The protein below binds the small molecule below.
Small molecule (SMILES): COc1ccc2c(n1)CCN(C(=O)C1CC(CC(=O)O)C1)[C@H]2C(=O)Nc1cc(F)c2c(c1)C=CC2(C)C

Sequence of chain 1.A:
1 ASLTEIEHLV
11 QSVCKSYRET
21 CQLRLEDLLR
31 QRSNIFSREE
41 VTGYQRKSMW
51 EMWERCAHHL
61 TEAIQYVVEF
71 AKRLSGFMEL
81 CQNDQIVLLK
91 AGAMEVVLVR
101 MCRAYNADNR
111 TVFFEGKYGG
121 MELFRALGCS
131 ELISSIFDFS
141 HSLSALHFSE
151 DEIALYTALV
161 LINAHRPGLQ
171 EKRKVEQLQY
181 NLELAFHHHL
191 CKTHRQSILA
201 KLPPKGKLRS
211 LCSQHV

Binding-site contacts:
Ligand atom C18 contacts residue PHE113 of chain 1.A at 3.9 Å (hydrophobic).
Ligand atom C11 contacts residue GLN22 of chain 1.A at 3.4 Å.
Ligand atom O2 contacts residue ARG100 of chain 1.A at 3.8 Å.
Ligand atom C29 contacts residue PHE113 of chain 1.A at 3.8 Å (hydrophobic).
Ligand atom C1 contacts residue VAL97 of chain 1.A at 3.2 Å (hydrophobic).
Ligand atom C14 contacts residue GLU115 of chain 1.A at 3.9 Å.
Ligand atom C40 contacts residue PHE114 of chain 1.A at 3.8 Å (hydrophobic).
Ligand atom O24 contacts residue GLU115 of chain 1.A at 3.7 Å.
Ligand atom C26 contacts residue PHE113 of chain 1.A at 3.6 Å (hydrophobic).
Ligand atom C37 contacts residue PHE124 of chain 1.A at 3.9 Å (hydrophobic).
Ligand atom C32 contacts residue PHE137 of chain 1.A at 3.9 Å (hydrophobic).
Ligand atom C4 contacts residue ALA104 of chain 1.A at 3.6 Å (hydrophobic).
Ligand atom O15 contacts residue GLU115 of chain 1.A at 2.8 Å (salt-bridge).
Ligand atom C30 contacts residue PHE113 of chain 1.A at 3.9 Å (hydrophobic).
Ligand atom C29 contacts residue PHE114 of chain 1.A at 3.6 Å (hydrophobic).
Ligand atom N28 contacts residue PHE114 of chain 1.A at 3.5 Å.
Ligand atom F39 contacts residue LEU60 of chain 1.A at 3.2 Å.
Ligand atom O24 contacts residue GLY116 of chain 1.A at 3.6 Å.
Ligand atom C4 contacts residue MET101 of chain 1.A at 3.9 Å (hydrophobic).
Ligand atom C35 contacts residue PHE124 of chain 1.A at 3.7 Å (hydrophobic).
Ligand atom N28 contacts residue PHE113 of chain 1.A at 2.8 Å (h-bond).
Ligand atom C36 contacts residue ILE136 of chain 1.A at 4.0 Å (hydrophobic).
Ligand atom F39 contacts residue CYS56 of chain 1.A at 3.4 Å.
Ligand atom C30 contacts residue PHE124 of chain 1.A at 3.9 Å (hydrophobic).
Ligand atom C5 contacts residue PHE113 of chain 1.A at 3.6 Å (hydrophobic).
Ligand atom O27 contacts residue HIS59 of chain 1.A at 3.2 Å.
Ligand atom C12 contacts residue LEU23 of chain 1.A at 4.0 Å (hydrophobic).
Ligand atom C32 contacts residue PHE124 of chain 1.A at 3.7 Å (hydrophobic).
Ligand atom C11 contacts residue HIS59 of chain 1.A at 3.9 Å.
Ligand atom C32 contacts residue VAL112 of chain 1.A at 3.9 Å (hydrophobic).
Ligand atom C25 contacts residue HIS59 of chain 1.A at 3.7 Å.
Ligand atom C31 contacts residue PHE124 of chain 1.A at 3.6 Å (hydrophobic).
Ligand atom C1 contacts residue ARG100 of chain 1.A at 3.9 Å.
Ligand atom O2 contacts residue MET101 of chain 1.A at 3.6 Å.
Ligand atom C7 contacts residue PHE113 of chain 1.A at 3.4 Å (hydrophobic).
Ligand atom C5 contacts residue ALA104 of chain 1.A at 3.9 Å (hydrophobic).
Ligand atom O23 contacts residue PHE113 of chain 1.A at 3.8 Å.
Ligand atom C6 contacts residue LEU23 of chain 1.A at 3.9 Å (hydrophobic).
Ligand atom O15 contacts residue PHE114 of chain 1.A at 3.4 Å.
Ligand atom C1 contacts residue MET101 of chain 1.A at 3.7 Å (hydrophobic).